Binding-site contacts:
Ligand atom N contacts residue GLY228 of chain 1.F at 3.9 Å.
Ligand atom OE1 contacts residue GLY229 of chain 1.F at 3.9 Å.
Ligand atom OE1 contacts residue ASN231 of chain 1.F at 3.2 Å (h-bond).
Ligand atom N contacts residue ARG129 of chain 1.F at 3.1 Å (salt-bridge).
Ligand atom CD contacts residue GLY229 of chain 1.F at 3.7 Å.
Ligand atom CB contacts residue GLY228 of chain 1.F at 4.1 Å.
Ligand atom OE2 contacts residue THR232 of chain 1.F at 3.3 Å.
Ligand atom C contacts residue GLY229 of chain 1.F at 4.3 Å.
Ligand atom CB contacts residue PHE230 of chain 1.F at 4.4 Å (hydrophobic).
Ligand atom OXT contacts residue VAL227 of chain 1.F at 4.4 Å.
Ligand atom OXT contacts residue GLY228 of chain 1.F at 4.3 Å.
Ligand atom CG contacts residue GLY229 of chain 1.F at 4.1 Å.
Ligand atom C contacts residue GLY228 of chain 1.F at 4.4 Å.
Ligand atom CD contacts residue PHE230 of chain 1.F at 4.3 Å (hydrophobic).
Ligand atom CD contacts residue ASN231 of chain 1.F at 4.0 Å.
Ligand atom N contacts residue GLY229 of chain 1.F at 3.6 Å.
Ligand atom CB contacts residue GLY229 of chain 1.F at 3.0 Å.
Ligand atom OE2 contacts residue GLY229 of chain 1.F at 3.6 Å.
Ligand atom C contacts residue ARG129 of chain 1.F at 3.6 Å.
Ligand atom OXT contacts residue GLY229 of chain 1.F at 4.2 Å.
Ligand atom CA contacts residue ARG129 of chain 1.F at 4.0 Å.
Ligand atom CA contacts residue GLY229 of chain 1.F at 3.8 Å.
Ligand atom O contacts residue ARG129 of chain 1.F at 3.1 Å (salt-bridge).
Ligand atom OXT contacts residue ARG129 of chain 1.F at 3.6 Å.
Ligand atom CA contacts residue GLY228 of chain 1.F at 4.5 Å.
Ligand atom OE1 contacts residue PHE230 of chain 1.F at 3.8 Å.
Ligand atom OE2 contacts residue ASN231 of chain 1.F at 3.9 Å.

A small-molecule ligand and the protein it binds are described below.
Small molecule (SMILES): N[C@@H](CCC(=O)O)C(=O)O

Sequence of chain 1.F:
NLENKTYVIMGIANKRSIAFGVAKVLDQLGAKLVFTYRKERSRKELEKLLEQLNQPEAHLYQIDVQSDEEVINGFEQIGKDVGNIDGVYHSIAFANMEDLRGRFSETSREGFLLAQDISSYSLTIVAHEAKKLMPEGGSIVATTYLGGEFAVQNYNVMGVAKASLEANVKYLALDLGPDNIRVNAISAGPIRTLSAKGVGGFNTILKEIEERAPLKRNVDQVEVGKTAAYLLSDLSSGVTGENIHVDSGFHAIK